The protein below binds the small molecule below.
Small molecule (SMILES): Cc1n[nH]cc1-c1cnc(N)c(O[C@@H](C)c2cc(F)ccc2-n2cccn2)c1

Sequence of chain 1.C:
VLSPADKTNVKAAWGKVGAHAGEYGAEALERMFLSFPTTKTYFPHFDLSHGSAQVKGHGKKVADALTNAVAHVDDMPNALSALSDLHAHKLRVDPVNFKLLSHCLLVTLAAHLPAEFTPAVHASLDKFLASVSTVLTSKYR

Binding-site contacts:
Ligand atom C16 contacts residue LEU2 of chain 1.A at 3.1 Å (hydrophobic).
Ligand atom N4 contacts residue VOJ1 of chain 1.Q at 3.4 Å.
Ligand atom N1 contacts residue VAL1 of chain 1.A at 3.5 Å.
Ligand atom C15 contacts residue VAL1 of chain 1.A at 3.6 Å (hydrophobic).
Ligand atom N3 contacts residue VOJ1 of chain 1.Q at 3.8 Å.
Ligand atom F1 contacts residue ASN78 of chain 1.C at 3.8 Å.
Ligand atom C7 contacts residue PRO77 of chain 1.C at 3.9 Å (hydrophobic).
Ligand atom C2 contacts residue VOJ1 of chain 1.Q at 3.7 Å.
Ligand atom N2 contacts residue VAL1 of chain 1.A at 3.5 Å.
Ligand atom C11 contacts residue ASP74 of chain 1.A at 3.4 Å.
Ligand atom C1 contacts residue VAL135 of chain 1.C at 3.8 Å (hydrophobic).
Ligand atom N3 contacts residue PRO77 of chain 1.C at 3.5 Å.
Ligand atom N6 contacts residue LEU2 of chain 1.A at 3.1 Å (h-bond).
Ligand atom C8 contacts residue PRO77 of chain 1.C at 3.8 Å (hydrophobic).
Ligand atom C14 contacts residue PRO77 of chain 1.C at 3.6 Å (hydrophobic).
Ligand atom N2 contacts residue THR134 of chain 1.C at 3.5 Å.
Ligand atom C5 contacts residue VOJ1 of chain 1.Q at 3.5 Å.
Ligand atom N2 contacts residue VOJ1 of chain 1.Q at 3.9 Å.
Ligand atom C8 contacts residue VOJ1 of chain 1.Q at 3.7 Å.
Ligand atom C7 contacts residue VOJ1 of chain 1.Q at 3.6 Å.
Ligand atom C9 contacts residue VOJ1 of chain 1.Q at 3.7 Å.
Ligand atom C6 contacts residue VOJ1 of chain 1.Q at 3.6 Å.
Ligand atom N4 contacts residue ASP74 of chain 1.C at 3.4 Å (salt-bridge).
Ligand atom C15 contacts residue LEU2 of chain 1.A at 3.6 Å (hydrophobic).
Ligand atom C18 contacts residue ASP74 of chain 1.A at 3.7 Å.
Ligand atom N1 contacts residue VOJ1 of chain 1.Q at 3.8 Å.
Ligand atom F1 contacts residue PRO77 of chain 1.C at 3.1 Å.
Ligand atom C20 contacts residue LEU2 of chain 1.A at 3.7 Å (hydrophobic).
Ligand atom C19 contacts residue VAL73 of chain 1.A at 3.0 Å (hydrophobic).
Ligand atom C9 contacts residue PRO77 of chain 1.C at 3.8 Å (hydrophobic).
Ligand atom C3 contacts residue VOJ1 of chain 1.Q at 3.4 Å.
Ligand atom C1 contacts residue SER131 of chain 1.C at 3.7 Å.
Ligand atom C4 contacts residue VOJ1 of chain 1.Q at 3.6 Å.
Ligand atom C18 contacts residue VAL73 of chain 1.A at 3.4 Å (hydrophobic).
Ligand atom C1 contacts residue VOJ1 of chain 1.Q at 3.8 Å.
Ligand atom C11 contacts residue VOJ1 of chain 1.Q at 3.6 Å.
Ligand atom C4 contacts residue VAL1 of chain 1.A at 3.8 Å (hydrophobic).
Ligand atom C16 contacts residue VAL1 of chain 1.A at 3.3 Å (hydrophobic).
Ligand atom O1 contacts residue VOJ1 of chain 1.Q at 3.7 Å.
Ligand atom C2 contacts residue VAL1 of chain 1.A at 3.9 Å (hydrophobic).

Sequence of chain 1.A:
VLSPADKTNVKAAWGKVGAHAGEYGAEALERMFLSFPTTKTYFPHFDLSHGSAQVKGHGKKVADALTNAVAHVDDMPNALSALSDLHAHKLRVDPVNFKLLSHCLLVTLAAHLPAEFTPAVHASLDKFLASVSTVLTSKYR